Sequence of chain 1.A:
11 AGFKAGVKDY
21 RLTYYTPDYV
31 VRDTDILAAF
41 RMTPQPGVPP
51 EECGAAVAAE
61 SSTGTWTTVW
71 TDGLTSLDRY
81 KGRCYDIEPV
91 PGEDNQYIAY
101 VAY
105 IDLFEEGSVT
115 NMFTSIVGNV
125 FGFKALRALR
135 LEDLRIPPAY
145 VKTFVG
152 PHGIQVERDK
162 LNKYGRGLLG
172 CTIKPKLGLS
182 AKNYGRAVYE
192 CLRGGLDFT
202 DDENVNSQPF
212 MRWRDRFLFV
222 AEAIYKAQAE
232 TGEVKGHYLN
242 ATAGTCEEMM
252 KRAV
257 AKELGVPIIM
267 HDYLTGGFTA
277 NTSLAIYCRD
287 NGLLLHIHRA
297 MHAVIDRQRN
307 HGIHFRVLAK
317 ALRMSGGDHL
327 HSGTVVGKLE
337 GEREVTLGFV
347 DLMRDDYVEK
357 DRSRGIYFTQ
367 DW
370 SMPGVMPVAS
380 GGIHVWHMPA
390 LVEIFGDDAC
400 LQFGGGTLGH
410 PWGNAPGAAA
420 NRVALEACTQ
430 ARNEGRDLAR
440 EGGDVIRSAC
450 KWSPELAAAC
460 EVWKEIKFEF

Sequence of chain 1.B:
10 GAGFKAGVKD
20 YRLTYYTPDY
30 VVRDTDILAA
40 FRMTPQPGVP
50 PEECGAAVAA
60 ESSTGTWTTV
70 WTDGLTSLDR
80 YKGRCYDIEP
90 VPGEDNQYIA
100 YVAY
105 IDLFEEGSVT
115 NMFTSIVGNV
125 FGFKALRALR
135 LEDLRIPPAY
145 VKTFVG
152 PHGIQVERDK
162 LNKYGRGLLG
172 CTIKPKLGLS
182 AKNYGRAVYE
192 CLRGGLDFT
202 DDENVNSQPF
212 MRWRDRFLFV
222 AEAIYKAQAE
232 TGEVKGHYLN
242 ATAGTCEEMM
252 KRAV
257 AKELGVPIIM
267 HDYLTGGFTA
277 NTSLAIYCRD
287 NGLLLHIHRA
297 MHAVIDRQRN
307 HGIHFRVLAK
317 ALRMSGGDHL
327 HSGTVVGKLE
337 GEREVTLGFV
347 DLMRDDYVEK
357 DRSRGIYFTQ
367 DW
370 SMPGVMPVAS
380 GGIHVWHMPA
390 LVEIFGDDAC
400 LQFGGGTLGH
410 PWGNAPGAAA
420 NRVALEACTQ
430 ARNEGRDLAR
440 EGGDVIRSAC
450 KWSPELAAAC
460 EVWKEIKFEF

The small molecule below binds the protein below.
Small molecule (SMILES): O=C(O)[C@@](O)(COP(=O)(O)O)[C@H](O)[C@H](O)COP(=O)(O)O

Binding-site contacts:
Ligand atom O3 contacts residue MG1 of chain 1.Q at 2.2 Å.
Ligand atom O1 contacts residue LYS175 of chain 1.A at 3.1 Å (salt-bridge).
Ligand atom O4P contacts residue ARG295 of chain 1.A at 2.7 Å (salt-bridge).
Ligand atom C2 contacts residue MG1 of chain 1.Q at 2.9 Å.
Ligand atom O4 contacts residue GLY380 of chain 1.A at 3.5 Å (h-bond).
Ligand atom O7 contacts residue ASN123 of chain 1.B at 3.0 Å (h-bond).
Ligand atom O2 contacts residue LYS175 of chain 1.A at 3.1 Å (salt-bridge).
Ligand atom O2 contacts residue KCX201 of chain 1.A at 2.9 Å (h-bond).
Ligand atom O3P contacts residue GLY403 of chain 1.A at 2.9 Å (h-bond).
Ligand atom O2P contacts residue LYS334 of chain 1.A at 2.8 Å (salt-bridge).
Ligand atom O7 contacts residue ASP203 of chain 1.A at 3.1 Å (salt-bridge).
Ligand atom O2P contacts residue TRP66 of chain 1.B at 3.2 Å.
Ligand atom O7 contacts residue GLU204 of chain 1.A at 3.1 Å (salt-bridge).
Ligand atom O7 contacts residue LYS177 of chain 1.A at 2.7 Å (salt-bridge).
Ligand atom O1P contacts residue LYS175 of chain 1.A at 3.4 Å.
Ligand atom O3 contacts residue HIS294 of chain 1.A at 2.9 Å (h-bond).
Ligand atom O3 contacts residue KCX201 of chain 1.A at 2.7 Å (h-bond).
Ligand atom O7 contacts residue MG1 of chain 1.Q at 2.3 Å.
Ligand atom C contacts residue ASN123 of chain 1.B at 3.5 Å.
Ligand atom O3 contacts residue GLU204 of chain 1.A at 2.8 Å (salt-bridge).
Ligand atom O1P contacts residue GLY403 of chain 1.A at 3.4 Å.
Ligand atom O7 contacts residue LYS175 of chain 1.A at 3.3 Å (salt-bridge).
Ligand atom O6 contacts residue LYS334 of chain 1.A at 3.1 Å (salt-bridge).
Ligand atom C3 contacts residue KCX201 of chain 1.A at 3.1 Å.
Ligand atom O1P contacts residue GLY404 of chain 1.A at 2.7 Å (h-bond).
Ligand atom P1 contacts residue THR65 of chain 1.B at 3.4 Å.
Ligand atom O4 contacts residue SER379 of chain 1.A at 2.8 Å (h-bond).
Ligand atom O1P contacts residue THR65 of chain 1.B at 2.5 Å (h-bond).
Ligand atom O2P contacts residue GLY381 of chain 1.A at 2.8 Å (h-bond).
Ligand atom O2P contacts residue THR65 of chain 1.B at 3.4 Å (h-bond).
Ligand atom O2 contacts residue THR173 of chain 1.A at 3.0 Å (h-bond).
Ligand atom C contacts residue LYS175 of chain 1.A at 3.4 Å.
Ligand atom C3 contacts residue MG1 of chain 1.Q at 3.1 Å.
Ligand atom O6P contacts residue ARG295 of chain 1.A at 3.0 Å (salt-bridge).
Ligand atom O5P contacts residue HIS327 of chain 1.A at 2.8 Å (h-bond).
Ligand atom O2 contacts residue MG1 of chain 1.Q at 2.2 Å.
Ligand atom O2 contacts residue ASP203 of chain 1.A at 3.4 Å (salt-bridge).
Ligand atom C contacts residue MG1 of chain 1.Q at 3.0 Å.
Ligand atom O6 contacts residue GLU60 of chain 1.B at 3.5 Å (salt-bridge).
Ligand atom O2P contacts residue GLY380 of chain 1.A at 3.3 Å.